Binding-site contacts:
Ligand atom C04 contacts residue HEM1 of chain 1.M at 3.6 Å.
Ligand atom N02 contacts residue HEM1 of chain 1.M at 3.5 Å.
Ligand atom C27 contacts residue HEM1 of chain 1.M at 3.0 Å.
Ligand atom C09 contacts residue HEM1 of chain 1.M at 3.5 Å.
Ligand atom C11 contacts residue PHE313 of chain 1.B at 3.9 Å (hydrophobic).
Ligand atom C10 contacts residue GLU321 of chain 1.B at 3.4 Å.
Ligand atom C02 contacts residue TRP316 of chain 1.B at 3.6 Å (hydrophobic).
Ligand atom C03 contacts residue HEM1 of chain 1.M at 3.2 Å.
Ligand atom C32 contacts residue VAL64 of chain 1.B at 3.8 Å (hydrophobic).
Ligand atom C22 contacts residue HEM1 of chain 1.M at 3.3 Å.
Ligand atom C36 contacts residue TRP34 of chain 1.A at 3.8 Å (hydrophobic).
Ligand atom N01 contacts residue HEM1 of chain 1.M at 3.6 Å.
Ligand atom C11 contacts residue GLY315 of chain 1.B at 3.9 Å.
Ligand atom C02 contacts residue HEM1 of chain 1.M at 3.5 Å.
Ligand atom N31 contacts residue VAL64 of chain 1.B at 3.6 Å.
Ligand atom N02 contacts residue PRO294 of chain 1.B at 3.8 Å.
Ligand atom N01 contacts residue GLU321 of chain 1.B at 2.6 Å (salt-bridge).
Ligand atom C25 contacts residue HEM1 of chain 1.M at 3.3 Å.
Ligand atom C35 contacts residue PHE65 of chain 1.B at 3.5 Å (hydrophobic).
Ligand atom C07 contacts residue VAL296 of chain 1.B at 3.2 Å (hydrophobic).
Ligand atom C10 contacts residue HEM1 of chain 1.M at 3.8 Å.
Ligand atom C07 contacts residue HEM1 of chain 1.M at 3.9 Å.
Ligand atom C11 contacts residue HEM1 of chain 1.M at 3.3 Å.
Ligand atom C09 contacts residue GLU321 of chain 1.B at 3.3 Å.
Ligand atom C24 contacts residue HEM1 of chain 1.M at 3.9 Å.
Ligand atom C26 contacts residue HEM1 of chain 1.M at 3.4 Å.
Ligand atom C23 contacts residue HEM1 of chain 1.M at 2.9 Å.
Ligand atom N02 contacts residue TYR317 of chain 1.B at 3.5 Å.
Ligand atom N02 contacts residue MET318 of chain 1.B at 3.9 Å.
Ligand atom C03 contacts residue PRO294 of chain 1.B at 3.8 Å (hydrophobic).
Ligand atom C06 contacts residue VAL296 of chain 1.B at 3.4 Å (hydrophobic).
Ligand atom C06 contacts residue HEM1 of chain 1.M at 3.7 Å.
Ligand atom N28 contacts residue HEM1 of chain 1.M at 3.0 Å (h-bond).
Ligand atom C21 contacts residue HEM1 of chain 1.M at 3.6 Å.
Ligand atom C34 contacts residue PHE65 of chain 1.B at 3.5 Å (hydrophobic).
Ligand atom N02 contacts residue TRP316 of chain 1.B at 2.5 Å (h-bond).
Ligand atom C02 contacts residue GLU321 of chain 1.B at 3.5 Å.
Ligand atom N28 contacts residue H4B1 of chain 1.N at 3.1 Å (h-bond).
Ligand atom N02 contacts residue GLU321 of chain 1.B at 2.7 Å (salt-bridge).
Ligand atom C08 contacts residue HEM1 of chain 1.M at 3.8 Å.

This protein binds this small molecule.
Small molecule (SMILES): Cc1cc(N)nc2cc(-c3ccc(OCc4cccnc4)c(CN)c3)ccc12

Sequence of chain 1.A:
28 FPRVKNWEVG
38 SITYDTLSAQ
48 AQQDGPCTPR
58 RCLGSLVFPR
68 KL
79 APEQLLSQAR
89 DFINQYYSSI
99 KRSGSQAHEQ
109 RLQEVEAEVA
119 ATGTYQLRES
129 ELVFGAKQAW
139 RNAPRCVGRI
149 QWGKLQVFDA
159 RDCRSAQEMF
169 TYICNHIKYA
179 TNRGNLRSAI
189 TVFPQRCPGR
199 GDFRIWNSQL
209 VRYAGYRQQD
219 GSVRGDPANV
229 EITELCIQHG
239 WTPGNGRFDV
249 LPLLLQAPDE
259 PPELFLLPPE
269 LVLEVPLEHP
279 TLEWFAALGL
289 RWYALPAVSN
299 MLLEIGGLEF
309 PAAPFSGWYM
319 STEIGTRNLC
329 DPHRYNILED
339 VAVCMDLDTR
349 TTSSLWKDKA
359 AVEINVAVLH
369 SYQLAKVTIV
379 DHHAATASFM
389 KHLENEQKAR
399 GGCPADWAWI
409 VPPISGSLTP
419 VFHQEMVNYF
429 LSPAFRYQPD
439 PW

Sequence of chain 1.B:
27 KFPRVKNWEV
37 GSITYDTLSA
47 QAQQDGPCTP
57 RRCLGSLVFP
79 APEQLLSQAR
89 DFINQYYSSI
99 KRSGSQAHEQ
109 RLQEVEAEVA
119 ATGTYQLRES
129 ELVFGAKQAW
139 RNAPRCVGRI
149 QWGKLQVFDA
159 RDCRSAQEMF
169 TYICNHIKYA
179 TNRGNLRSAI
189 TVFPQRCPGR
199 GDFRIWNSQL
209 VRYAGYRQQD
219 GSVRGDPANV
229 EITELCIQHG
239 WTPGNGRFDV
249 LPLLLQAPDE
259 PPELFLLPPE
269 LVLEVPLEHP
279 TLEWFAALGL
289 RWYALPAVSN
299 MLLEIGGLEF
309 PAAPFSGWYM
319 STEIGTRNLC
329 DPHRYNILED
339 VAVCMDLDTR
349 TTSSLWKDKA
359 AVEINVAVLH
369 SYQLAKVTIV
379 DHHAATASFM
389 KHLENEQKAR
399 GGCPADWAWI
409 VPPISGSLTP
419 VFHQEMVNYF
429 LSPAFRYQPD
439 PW